Sequence of chain 4.A:
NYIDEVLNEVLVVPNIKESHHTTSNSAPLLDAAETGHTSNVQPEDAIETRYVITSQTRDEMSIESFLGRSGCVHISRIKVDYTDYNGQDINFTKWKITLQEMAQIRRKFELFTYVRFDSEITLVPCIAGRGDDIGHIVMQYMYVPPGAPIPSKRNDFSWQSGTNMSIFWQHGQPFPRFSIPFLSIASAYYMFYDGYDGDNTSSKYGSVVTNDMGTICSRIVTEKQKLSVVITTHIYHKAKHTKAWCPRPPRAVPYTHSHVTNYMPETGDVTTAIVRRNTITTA

This small molecule binds to this protein.
Small molecule (SMILES): COc1ccc(N2CCN(c3cccc(C)c3)CC2)nn1

Binding-site contacts:
Ligand atom C10 contacts residue SER123 of chain 4.A at 4.2 Å.
Ligand atom C7 contacts residue THR102 of chain 4.A at 4.2 Å.
Ligand atom C16 contacts residue TYR147 of chain 4.A at 4.3 Å (hydrophobic).
Ligand atom C11 contacts residue HIS241 of chain 4.A at 3.7 Å.
Ligand atom N4 contacts residue TYR193 of chain 4.A at 3.5 Å.
Ligand atom N5 contacts residue TYR193 of chain 4.A at 4.0 Å.
Ligand atom C13 contacts residue ILE101 of chain 4.A at 3.4 Å (hydrophobic).
Ligand atom C14 contacts residue ILE101 of chain 4.A at 4.1 Å (hydrophobic).
Ligand atom O2 contacts residue MET195 of chain 4.A at 4.4 Å.
Ligand atom C1 contacts residue MET195 of chain 4.A at 4.3 Å (hydrophobic).
Ligand atom C1 contacts residue ASN215 of chain 4.A at 3.6 Å.
Ligand atom C8 contacts residue PHE121 of chain 4.A at 4.3 Å (hydrophobic).
Ligand atom C3 contacts residue TYR193 of chain 4.A at 3.8 Å (hydrophobic).
Ligand atom C8 contacts residue LEU103 of chain 4.A at 3.1 Å (hydrophobic).
Ligand atom C1 contacts residue TYR193 of chain 4.A at 3.8 Å (hydrophobic).
Ligand atom C21 contacts residue ILE220 of chain 4.A at 3.5 Å (hydrophobic).
Ligand atom C21 contacts residue TYR147 of chain 4.A at 2.7 Å (hydrophobic).
Ligand atom C14 contacts residue MET217 of chain 4.A at 3.9 Å (hydrophobic).
Ligand atom C21 contacts residue ILE101 of chain 4.A at 4.0 Å (hydrophobic).
Ligand atom C18 contacts residue ILE125 of chain 4.A at 4.2 Å (hydrophobic).
Ligand atom C7 contacts residue LEU103 of chain 4.A at 3.2 Å (hydrophobic).
Ligand atom O2 contacts residue TYR193 of chain 4.A at 3.4 Å.
Ligand atom C18 contacts residue ILE220 of chain 4.A at 4.3 Å (hydrophobic).
Ligand atom C13 contacts residue THR102 of chain 4.A at 4.3 Å.
Ligand atom C19 contacts residue ILE125 of chain 4.A at 3.2 Å (hydrophobic).
Ligand atom C3 contacts residue LEU103 of chain 4.A at 4.2 Å (hydrophobic).
Ligand atom C17 contacts residue ILE101 of chain 4.A at 3.8 Å (hydrophobic).
Ligand atom C17 contacts residue TYR147 of chain 4.A at 4.0 Å (hydrophobic).
Ligand atom N4 contacts residue MET217 of chain 4.A at 3.3 Å.
Ligand atom C1 contacts residue TYR194 of chain 4.A at 4.2 Å (hydrophobic).
Ligand atom C15 contacts residue ILE101 of chain 4.A at 4.1 Å (hydrophobic).
Ligand atom C6 contacts residue THR102 of chain 4.A at 4.3 Å.
Ligand atom N5 contacts residue MET217 of chain 4.A at 3.3 Å (h-bond).
Ligand atom C10 contacts residue HIS241 of chain 4.A at 3.6 Å.
Ligand atom C17 contacts residue ILE220 of chain 4.A at 3.9 Å (hydrophobic).
Ligand atom C3 contacts residue PHE121 of chain 4.A at 4.4 Å (hydrophobic).
Ligand atom C16 contacts residue ILE101 of chain 4.A at 3.5 Å (hydrophobic).
Ligand atom C14 contacts residue LEU187 of chain 4.A at 4.3 Å (hydrophobic).
Ligand atom C18 contacts residue PHE182 of chain 4.A at 4.0 Å (hydrophobic).
Ligand atom C20 contacts residue ILE125 of chain 4.A at 3.4 Å (hydrophobic).